Binding-site contacts:
Ligand atom N6 contacts residue TRP16 of chain 1.A at 3.6 Å.
Ligand atom O3B contacts residue GLY44 of chain 1.A at 3.0 Å (h-bond).
Ligand atom PB contacts residue LYS47 of chain 1.A at 3.6 Å.
Ligand atom N3 contacts residue TRP16 of chain 1.A at 3.4 Å.
Ligand atom C4' contacts residue VAL23 of chain 1.A at 3.6 Å (hydrophobic).
Ligand atom C5 contacts residue TRP16 of chain 1.A at 3.4 Å (hydrophobic).
Ligand atom N9 contacts residue TRP16 of chain 1.A at 3.5 Å (h-bond).
Ligand atom C4 contacts residue TRP16 of chain 1.A at 3.2 Å (hydrophobic).
Ligand atom O3A contacts residue GLY46 of chain 1.A at 3.5 Å (h-bond).
Ligand atom O1G contacts residue GLN76 of chain 1.A at 2.9 Å (h-bond).
Ligand atom O3B contacts residue MG1 of chain 1.B at 3.6 Å.
Ligand atom O4' contacts residue TRP16 of chain 1.A at 3.4 Å.
Ligand atom O2G contacts residue LYS47 of chain 1.A at 2.8 Å (salt-bridge).
Ligand atom O2G contacts residue THR43 of chain 1.A at 3.7 Å.
Ligand atom O3B contacts residue LYS47 of chain 1.A at 3.7 Å.
Ligand atom C5' contacts residue GLY44 of chain 1.A at 3.4 Å.
Ligand atom O2A contacts residue GLY46 of chain 1.A at 3.3 Å.
Ligand atom O2A contacts residue THR48 of chain 1.A at 3.6 Å.
Ligand atom C8 contacts residue TRP16 of chain 1.A at 3.5 Å (hydrophobic).
Ligand atom O2B contacts residue LYS47 of chain 1.A at 2.7 Å (salt-bridge).
Ligand atom O1B contacts residue THR48 of chain 1.A at 2.9 Å (h-bond).
Ligand atom PA contacts residue SER49 of chain 1.A at 3.6 Å.
Ligand atom PB contacts residue GLY44 of chain 1.A at 3.8 Å.
Ligand atom N7 contacts residue TRP16 of chain 1.A at 3.5 Å (h-bond).
Ligand atom PG contacts residue MG1 of chain 1.B at 3.3 Å.
Ligand atom C6 contacts residue TRP16 of chain 1.A at 3.5 Å (hydrophobic).
Ligand atom C2 contacts residue TRP16 of chain 1.A at 3.4 Å (hydrophobic).
Ligand atom O1B contacts residue LYS47 of chain 1.A at 3.7 Å.
Ligand atom PB contacts residue MG1 of chain 1.B at 3.3 Å.
Ligand atom O2A contacts residue SER49 of chain 1.A at 2.6 Å (h-bond).
Ligand atom O3A contacts residue GLY44 of chain 1.A at 3.4 Å.
Ligand atom O1G contacts residue MG1 of chain 1.B at 2.0 Å.
Ligand atom O3G contacts residue THR43 of chain 1.A at 2.7 Å (h-bond).
Ligand atom O2A contacts residue LYS47 of chain 1.A at 3.7 Å.
Ligand atom O2B contacts residue GLY46 of chain 1.A at 3.1 Å (h-bond).
Ligand atom O4' contacts residue VAL23 of chain 1.A at 3.3 Å.
Ligand atom N1 contacts residue TRP16 of chain 1.A at 3.5 Å.
Ligand atom O1B contacts residue MG1 of chain 1.B at 2.1 Å.
Ligand atom C5' contacts residue VAL23 of chain 1.A at 3.6 Å (hydrophobic).
Ligand atom O2B contacts residue ALA45 of chain 1.A at 3.4 Å (h-bond).

The protein below binds the small molecule below.
Small molecule (SMILES): Nc1ncnc2c1ncn2[C@H]1C[C@H](O)[C@@H](CO[P](=O)(O)O[P](=O)(O)OP(=O)(O)O)O1

Sequence of chain 1.A:
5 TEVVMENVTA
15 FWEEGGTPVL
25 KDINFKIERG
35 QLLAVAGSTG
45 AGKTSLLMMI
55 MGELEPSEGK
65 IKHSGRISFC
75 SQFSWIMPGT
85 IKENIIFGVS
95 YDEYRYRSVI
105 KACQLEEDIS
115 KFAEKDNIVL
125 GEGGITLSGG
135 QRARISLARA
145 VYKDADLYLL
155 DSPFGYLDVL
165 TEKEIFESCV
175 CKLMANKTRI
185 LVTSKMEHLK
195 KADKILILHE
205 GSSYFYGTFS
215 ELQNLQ